Sequence of chain 1.D:
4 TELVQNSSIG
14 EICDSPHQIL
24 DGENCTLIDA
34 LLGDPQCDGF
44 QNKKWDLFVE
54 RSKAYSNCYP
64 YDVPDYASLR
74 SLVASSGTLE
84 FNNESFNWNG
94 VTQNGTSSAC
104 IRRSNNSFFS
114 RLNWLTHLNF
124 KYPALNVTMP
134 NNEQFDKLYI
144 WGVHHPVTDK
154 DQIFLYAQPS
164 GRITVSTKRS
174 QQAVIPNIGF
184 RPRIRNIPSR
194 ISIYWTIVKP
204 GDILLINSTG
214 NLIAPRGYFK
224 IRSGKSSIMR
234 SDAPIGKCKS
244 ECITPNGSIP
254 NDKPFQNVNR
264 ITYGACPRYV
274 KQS

Binding-site contacts:
Ligand atom C7 contacts residue GLN44 of chain 1.D at 4.4 Å.
Ligand atom C1 contacts residue ARG114 of chain 1.D at 3.5 Å.
Ligand atom C7 contacts residue ARG114 of chain 1.D at 3.9 Å.
Ligand atom C8 contacts residue PHE84 of chain 1.D at 4.5 Å (hydrophobic).
Ligand atom O3 contacts residue ASN86 of chain 1.D at 3.6 Å.
Ligand atom N2 contacts residue ARG114 of chain 1.D at 3.8 Å.
Ligand atom N2 contacts residue ASN86 of chain 1.D at 3.5 Å (h-bond).
Ligand atom C7 contacts residue ASN45 of chain 1.D at 3.0 Å.
Ligand atom O4 contacts residue ARG114 of chain 1.D at 3.8 Å.
Ligand atom C3 contacts residue ASN86 of chain 1.D at 3.5 Å.
Ligand atom C4 contacts residue ASN86 of chain 1.D at 4.0 Å.
Ligand atom C5 contacts residue ARG114 of chain 1.D at 4.3 Å.
Ligand atom C2 contacts residue ARG114 of chain 1.D at 4.2 Å.
Ligand atom C8 contacts residue ASN45 of chain 1.D at 2.8 Å.
Ligand atom O5 contacts residue ARG114 of chain 1.D at 3.2 Å (salt-bridge).
Ligand atom O5 contacts residue PHE84 of chain 1.D at 4.5 Å.
Ligand atom O5 contacts residue ASN86 of chain 1.D at 2.5 Å (h-bond).
Ligand atom C1 contacts residue ASN86 of chain 1.D at 1.4 Å.
Ligand atom N2 contacts residue PHE84 of chain 1.D at 3.3 Å (h-bond).
Ligand atom O4 contacts residue GLN44 of chain 1.D at 3.6 Å.
Ligand atom C6 contacts residue ASN86 of chain 1.D at 3.2 Å.
Ligand atom O7 contacts residue GLN44 of chain 1.D at 3.2 Å (h-bond).
Ligand atom N2 contacts residue ASN45 of chain 1.D at 3.9 Å.
Ligand atom O7 contacts residue ARG114 of chain 1.D at 3.2 Å (salt-bridge).
Ligand atom C7 contacts residue PHE84 of chain 1.D at 4.1 Å (hydrophobic).
Ligand atom O7 contacts residue ASN45 of chain 1.D at 3.1 Å (h-bond).
Ligand atom C5 contacts residue ASN86 of chain 1.D at 3.3 Å.
Ligand atom C2 contacts residue ASN86 of chain 1.D at 2.5 Å.
Ligand atom C2 contacts residue PHE84 of chain 1.D at 4.0 Å (hydrophobic).
Ligand atom C1 contacts residue PHE84 of chain 1.D at 3.9 Å (hydrophobic).

The protein below binds the small molecule below.
Small molecule (SMILES): CC(=O)N[C@@H]1[C@@H](O)[C@H](O)[C@@H](CO)O[C@H]1O